A small-molecule ligand and the protein it binds are described below.
Small molecule (SMILES): CC(=O)N[C@H]1[C@H](O[C@H]2[C@H](O)[C@@H](NC(C)=O)CO[C@@H]2CO)O[C@H](CO)[C@@H](O)[C@@H]1O

Binding-site contacts:
Ligand atom O5 contacts residue PHE1090 of chain 1.O at 3.9 Å.
Ligand atom N2 contacts residue GLY1086 of chain 1.O at 3.7 Å.
Ligand atom N2 contacts residue ASN1085 of chain 1.O at 2.9 Å (h-bond).
Ligand atom O4 contacts residue HIS1088 of chain 1.O at 4.1 Å.
Ligand atom O7 contacts residue GLY1086 of chain 1.O at 3.7 Å.
Ligand atom C6 contacts residue PHE1090 of chain 1.O at 4.2 Å (hydrophobic).
Ligand atom C8 contacts residue GLY1086 of chain 1.O at 4.0 Å.
Ligand atom O3 contacts residue HIS1088 of chain 1.O at 3.9 Å.
Ligand atom C1 contacts residue ASN1085 of chain 1.O at 1.4 Å.
Ligand atom C2 contacts residue HIS1088 of chain 1.O at 4.5 Å.
Ligand atom O7 contacts residue ASN1085 of chain 1.O at 3.0 Å (h-bond).
Ligand atom N2 contacts residue THR1087 of chain 1.O at 4.2 Å.
Ligand atom C7 contacts residue ASN1085 of chain 1.O at 3.3 Å.
Ligand atom C1 contacts residue PHE1090 of chain 1.O at 4.0 Å (hydrophobic).
Ligand atom C5 contacts residue ASN1085 of chain 1.O at 3.7 Å.
Ligand atom C3 contacts residue ASN1085 of chain 1.O at 3.8 Å.
Ligand atom C7 contacts residue GLY1086 of chain 1.O at 3.6 Å.
Ligand atom C5 contacts residue PHE1090 of chain 1.O at 3.9 Å (hydrophobic).
Ligand atom C2 contacts residue ASN1085 of chain 1.O at 2.5 Å.
Ligand atom O5 contacts residue ASN1085 of chain 1.O at 2.4 Å (h-bond).
Ligand atom C4 contacts residue HIS1088 of chain 1.O at 4.2 Å.
Ligand atom C4 contacts residue ASN1085 of chain 1.O at 4.2 Å.
Ligand atom C3 contacts residue HIS1088 of chain 1.O at 3.5 Å.

Sequence of chain 1.O:
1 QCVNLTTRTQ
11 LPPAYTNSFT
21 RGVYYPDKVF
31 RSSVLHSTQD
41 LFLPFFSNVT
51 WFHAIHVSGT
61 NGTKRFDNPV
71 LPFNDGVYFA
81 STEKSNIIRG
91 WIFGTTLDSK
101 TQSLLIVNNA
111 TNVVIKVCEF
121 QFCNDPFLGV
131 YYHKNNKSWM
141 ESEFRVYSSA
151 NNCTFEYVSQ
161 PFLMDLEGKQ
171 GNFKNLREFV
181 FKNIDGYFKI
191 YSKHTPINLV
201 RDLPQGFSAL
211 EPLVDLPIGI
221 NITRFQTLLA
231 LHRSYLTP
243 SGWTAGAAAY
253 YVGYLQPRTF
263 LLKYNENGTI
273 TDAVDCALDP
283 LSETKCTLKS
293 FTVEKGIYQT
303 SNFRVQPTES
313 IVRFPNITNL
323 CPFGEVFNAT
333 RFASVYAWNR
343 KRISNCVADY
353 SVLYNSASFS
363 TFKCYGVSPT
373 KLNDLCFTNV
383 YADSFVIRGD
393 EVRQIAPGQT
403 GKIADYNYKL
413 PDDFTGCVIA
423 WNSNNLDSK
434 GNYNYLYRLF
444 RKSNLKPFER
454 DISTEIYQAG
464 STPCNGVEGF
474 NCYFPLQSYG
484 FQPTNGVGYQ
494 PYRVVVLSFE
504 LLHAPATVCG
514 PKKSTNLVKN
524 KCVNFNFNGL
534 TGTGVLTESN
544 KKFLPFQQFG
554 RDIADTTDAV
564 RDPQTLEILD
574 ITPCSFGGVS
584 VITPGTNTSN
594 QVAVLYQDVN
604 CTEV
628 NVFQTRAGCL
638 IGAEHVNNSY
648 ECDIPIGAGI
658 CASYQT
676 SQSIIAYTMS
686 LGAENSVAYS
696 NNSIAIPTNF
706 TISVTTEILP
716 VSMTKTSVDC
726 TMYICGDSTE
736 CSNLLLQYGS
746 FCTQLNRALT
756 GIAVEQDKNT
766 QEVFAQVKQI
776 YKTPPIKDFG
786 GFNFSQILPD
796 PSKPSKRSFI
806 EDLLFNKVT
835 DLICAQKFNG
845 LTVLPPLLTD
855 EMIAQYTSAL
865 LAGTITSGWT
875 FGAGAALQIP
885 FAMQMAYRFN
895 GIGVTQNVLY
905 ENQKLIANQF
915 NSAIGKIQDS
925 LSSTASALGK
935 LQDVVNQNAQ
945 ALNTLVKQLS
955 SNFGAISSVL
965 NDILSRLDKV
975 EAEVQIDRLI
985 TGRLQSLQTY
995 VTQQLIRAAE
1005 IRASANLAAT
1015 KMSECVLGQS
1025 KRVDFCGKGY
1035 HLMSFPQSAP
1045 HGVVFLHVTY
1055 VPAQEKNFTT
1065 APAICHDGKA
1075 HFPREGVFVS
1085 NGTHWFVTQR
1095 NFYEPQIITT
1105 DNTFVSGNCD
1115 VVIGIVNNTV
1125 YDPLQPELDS